The small molecule below binds the protein below.
Small molecule (SMILES): CCCCCCCO[C@@H]1O[C@H](CO)[C@@H](O)[C@H](O)[C@H]1O

Sequence of chain 1.A:
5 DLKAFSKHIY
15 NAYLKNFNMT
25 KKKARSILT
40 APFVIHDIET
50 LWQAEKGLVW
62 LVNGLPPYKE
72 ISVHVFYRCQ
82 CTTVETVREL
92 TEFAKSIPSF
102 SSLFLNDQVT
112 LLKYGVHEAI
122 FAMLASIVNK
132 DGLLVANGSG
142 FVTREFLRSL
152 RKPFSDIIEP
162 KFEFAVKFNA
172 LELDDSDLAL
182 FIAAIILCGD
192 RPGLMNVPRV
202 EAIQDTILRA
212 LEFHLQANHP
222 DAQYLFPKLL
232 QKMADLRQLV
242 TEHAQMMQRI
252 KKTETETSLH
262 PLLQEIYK

Binding-site contacts:
Ligand atom C1 contacts residue LYS114 of chain 1.A at 4.1 Å.
Ligand atom O3 contacts residue LYS269 of chain 1.A at 3.0 Å.
Ligand atom O1 contacts residue ILE267 of chain 1.A at 4.4 Å.
Ligand atom C5 contacts residue VAL110 of chain 1.A at 4.3 Å (hydrophobic).
Ligand atom C7 contacts residue GLU266 of chain 1.A at 4.3 Å.
Ligand atom C11 contacts residue LEU263 of chain 1.A at 4.4 Å (hydrophobic).
Ligand atom C3 contacts residue LYS269 of chain 1.A at 4.0 Å.
Ligand atom O2 contacts residue LYS114 of chain 1.A at 2.6 Å (salt-bridge).
Ligand atom C2 contacts residue GLU266 of chain 1.A at 3.6 Å.
Ligand atom C2 contacts residue LYS269 of chain 1.A at 3.8 Å.
Ligand atom C1 contacts residue VAL110 of chain 1.A at 4.4 Å (hydrophobic).
Ligand atom C11 contacts residue LEU113 of chain 1.A at 3.9 Å (hydrophobic).
Ligand atom O3 contacts residue LYS114 of chain 1.A at 4.4 Å.
Ligand atom C11 contacts residue VAL88 of chain 1.A at 4.2 Å (hydrophobic).
Ligand atom O1 contacts residue GLU266 of chain 1.A at 3.4 Å.
Ligand atom C1 contacts residue GLU266 of chain 1.A at 4.1 Å.
Ligand atom C8 contacts residue GLU266 of chain 1.A at 3.9 Å.
Ligand atom C7 contacts residue VAL110 of chain 1.A at 3.9 Å (hydrophobic).
Ligand atom O6 contacts residue VAL110 of chain 1.A at 3.8 Å.
Ligand atom O2 contacts residue GLU266 of chain 1.A at 2.7 Å (salt-bridge).
Ligand atom C4 contacts residue LYS269 of chain 1.A at 4.3 Å.
Ligand atom C12 contacts residue THR92 of chain 1.A at 3.6 Å.
Ligand atom C8 contacts residue LEU263 of chain 1.A at 4.2 Å (hydrophobic).
Ligand atom O2 contacts residue LYS269 of chain 1.A at 3.7 Å.
Ligand atom C3 contacts residue LYS114 of chain 1.A at 4.1 Å.
Ligand atom C12 contacts residue LEU113 of chain 1.A at 3.7 Å (hydrophobic).
Ligand atom C9 contacts residue ILE267 of chain 1.A at 3.5 Å (hydrophobic).
Ligand atom O1 contacts residue LYS114 of chain 1.A at 4.1 Å.
Ligand atom C7 contacts residue LYS114 of chain 1.A at 3.9 Å.
Ligand atom C9 contacts residue LEU263 of chain 1.A at 4.2 Å (hydrophobic).
Ligand atom C13 contacts residue THR92 of chain 1.A at 3.9 Å.
Ligand atom C2 contacts residue LYS114 of chain 1.A at 3.8 Å.
Ligand atom C13 contacts residue LEU263 of chain 1.A at 4.3 Å (hydrophobic).
Ligand atom C9 contacts residue LYS114 of chain 1.A at 4.0 Å.
Ligand atom O5 contacts residue VAL110 of chain 1.A at 3.9 Å.
Ligand atom C10 contacts residue LEU263 of chain 1.A at 3.8 Å (hydrophobic).
Ligand atom C8 contacts residue ILE267 of chain 1.A at 3.6 Å (hydrophobic).